A small-molecule ligand and the protein it binds are described below.
Small molecule (SMILES): CC(=O)N[C@@H]1[C@@H](O)[C@H](O)[C@@H](CO)O[C@H]1O

Binding-site contacts:
Ligand atom C5 contacts residue ASN61 of chain 1.B at 3.4 Å.
Ligand atom C1 contacts residue TYR28 of chain 1.B at 4.5 Å (hydrophobic).
Ligand atom O6 contacts residue TYR28 of chain 1.B at 4.1 Å.
Ligand atom O6 contacts residue ASN61 of chain 1.B at 4.2 Å.
Ligand atom C8 contacts residue ASN30 of chain 1.B at 4.1 Å.
Ligand atom C3 contacts residue ASN61 of chain 1.B at 3.6 Å.
Ligand atom C7 contacts residue ASN61 of chain 1.B at 3.9 Å.
Ligand atom C4 contacts residue ASN61 of chain 1.B at 3.9 Å.
Ligand atom C2 contacts residue ASN61 of chain 1.B at 2.3 Å.
Ligand atom C1 contacts residue ASN61 of chain 1.B at 1.4 Å.
Ligand atom O7 contacts residue ASN61 of chain 1.B at 4.2 Å.
Ligand atom O5 contacts residue ASN61 of chain 1.B at 2.1 Å (h-bond).
Ligand atom C6 contacts residue ASN61 of chain 1.B at 4.4 Å.
Ligand atom N2 contacts residue ASN61 of chain 1.B at 3.0 Å (h-bond).

Sequence of chain 1.B:
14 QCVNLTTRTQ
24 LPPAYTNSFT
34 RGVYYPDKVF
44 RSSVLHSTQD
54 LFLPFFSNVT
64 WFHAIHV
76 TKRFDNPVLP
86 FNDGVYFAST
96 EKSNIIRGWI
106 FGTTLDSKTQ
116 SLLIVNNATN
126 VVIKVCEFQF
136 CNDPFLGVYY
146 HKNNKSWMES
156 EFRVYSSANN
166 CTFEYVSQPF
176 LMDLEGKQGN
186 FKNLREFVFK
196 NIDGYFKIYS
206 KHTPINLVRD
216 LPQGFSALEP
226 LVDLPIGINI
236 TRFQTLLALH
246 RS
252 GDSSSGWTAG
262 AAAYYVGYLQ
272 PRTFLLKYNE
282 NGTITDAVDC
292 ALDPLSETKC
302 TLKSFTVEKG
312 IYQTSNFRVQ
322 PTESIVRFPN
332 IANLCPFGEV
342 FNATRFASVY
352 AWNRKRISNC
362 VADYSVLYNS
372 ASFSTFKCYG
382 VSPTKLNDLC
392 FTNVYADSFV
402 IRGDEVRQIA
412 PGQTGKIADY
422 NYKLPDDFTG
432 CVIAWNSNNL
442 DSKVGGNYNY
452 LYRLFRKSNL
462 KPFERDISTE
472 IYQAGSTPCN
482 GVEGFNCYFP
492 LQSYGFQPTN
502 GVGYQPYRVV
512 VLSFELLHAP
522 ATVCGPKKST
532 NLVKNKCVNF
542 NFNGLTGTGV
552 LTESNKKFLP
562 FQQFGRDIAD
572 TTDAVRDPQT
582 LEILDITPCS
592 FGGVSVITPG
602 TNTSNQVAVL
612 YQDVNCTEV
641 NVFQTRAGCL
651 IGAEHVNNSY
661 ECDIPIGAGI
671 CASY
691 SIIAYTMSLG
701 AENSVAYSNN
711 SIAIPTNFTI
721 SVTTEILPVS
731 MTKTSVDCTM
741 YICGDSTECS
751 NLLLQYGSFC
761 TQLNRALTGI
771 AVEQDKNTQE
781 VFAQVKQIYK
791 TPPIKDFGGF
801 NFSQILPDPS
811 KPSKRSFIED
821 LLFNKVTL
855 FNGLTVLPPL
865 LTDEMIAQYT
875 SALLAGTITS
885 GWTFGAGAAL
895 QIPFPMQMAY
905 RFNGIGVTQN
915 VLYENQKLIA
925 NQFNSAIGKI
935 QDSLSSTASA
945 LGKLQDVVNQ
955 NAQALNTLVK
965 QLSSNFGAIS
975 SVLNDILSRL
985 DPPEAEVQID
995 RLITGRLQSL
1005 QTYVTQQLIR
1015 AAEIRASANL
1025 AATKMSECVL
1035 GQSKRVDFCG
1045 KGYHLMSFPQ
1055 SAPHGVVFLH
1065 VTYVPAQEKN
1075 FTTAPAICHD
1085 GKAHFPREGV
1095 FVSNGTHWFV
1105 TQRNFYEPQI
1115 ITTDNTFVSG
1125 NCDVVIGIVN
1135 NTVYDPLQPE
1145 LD